A protein and the small-molecule ligand that binds it are described below.
Small molecule (SMILES): CC(=O)N[C@@H]1[C@@H](O)[C@H](O[C@@H]2O[C@H](CO)[C@H](O)[C@H](O[C@]3(C(=O)O)C[C@H](O)[C@@H](NC(C)=O)[C@H]([C@H](O)[C@H](O)CO)O3)[C@H]2O)[C@@H](CO)O[C@H]1O

Sequence of chain 3.A:
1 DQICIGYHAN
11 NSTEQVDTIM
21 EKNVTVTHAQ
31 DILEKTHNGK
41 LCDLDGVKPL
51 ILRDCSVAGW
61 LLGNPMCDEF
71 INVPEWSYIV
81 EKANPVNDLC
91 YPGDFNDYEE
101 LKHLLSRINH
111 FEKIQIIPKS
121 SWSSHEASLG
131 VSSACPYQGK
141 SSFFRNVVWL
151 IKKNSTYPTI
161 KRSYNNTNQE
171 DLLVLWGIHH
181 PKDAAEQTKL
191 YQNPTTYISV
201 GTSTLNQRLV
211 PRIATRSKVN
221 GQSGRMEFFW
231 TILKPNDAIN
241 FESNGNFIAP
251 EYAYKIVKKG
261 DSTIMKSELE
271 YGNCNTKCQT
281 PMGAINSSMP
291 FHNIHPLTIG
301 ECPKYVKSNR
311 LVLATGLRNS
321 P

Binding-site contacts:
Ligand atom C5 contacts residue VAL131 of chain 3.A at 3.8 Å (hydrophobic).
Ligand atom C6 contacts residue SER133 of chain 3.A at 3.9 Å.
Ligand atom O6 contacts residue GLU186 of chain 3.A at 3.8 Å.
Ligand atom O1B contacts residue GLN222 of chain 3.A at 3.2 Å (h-bond).
Ligand atom C5 contacts residue GLN222 of chain 3.A at 3.9 Å.
Ligand atom C5 contacts residue GLY221 of chain 3.A at 3.3 Å.
Ligand atom O9 contacts residue GLU186 of chain 3.A at 2.7 Å (salt-bridge).
Ligand atom C10 contacts residue TRP149 of chain 3.A at 3.9 Å (hydrophobic).
Ligand atom C11 contacts residue ILE151 of chain 3.A at 3.9 Å (hydrophobic).
Ligand atom C9 contacts residue GLU186 of chain 3.A at 3.3 Å.
Ligand atom O7 contacts residue LEU190 of chain 3.A at 3.7 Å.
Ligand atom C4 contacts residue VAL131 of chain 3.A at 3.5 Å (hydrophobic).
Ligand atom C9 contacts residue HIS179 of chain 3.A at 3.5 Å.
Ligand atom C4 contacts residue GLN222 of chain 3.A at 3.9 Å.
Ligand atom O1B contacts residue SER132 of chain 3.A at 2.8 Å (h-bond).
Ligand atom C11 contacts residue LEU129 of chain 3.A at 3.3 Å (hydrophobic).
Ligand atom C8 contacts residue TYR91 of chain 3.A at 3.9 Å (hydrophobic).
Ligand atom O1 contacts residue LYS218 of chain 3.A at 3.7 Å.
Ligand atom C11 contacts residue TRP149 of chain 3.A at 3.7 Å (hydrophobic).
Ligand atom C1 contacts residue SER132 of chain 3.A at 3.8 Å.
Ligand atom O1A contacts residue SER132 of chain 3.A at 3.6 Å.
Ligand atom O6 contacts residue GLY221 of chain 3.A at 2.7 Å (h-bond).
Ligand atom C1 contacts residue SER133 of chain 3.A at 3.7 Å.
Ligand atom O4 contacts residue SER133 of chain 3.A at 3.9 Å.
Ligand atom C6 contacts residue LYS182 of chain 3.A at 3.9 Å.
Ligand atom O9 contacts residue HIS179 of chain 3.A at 3.5 Å (h-bond).
Ligand atom O1B contacts residue SER133 of chain 3.A at 3.7 Å.
Ligand atom O5 contacts residue LYS218 of chain 3.A at 3.9 Å.
Ligand atom C9 contacts residue TYR91 of chain 3.A at 3.4 Å (hydrophobic).
Ligand atom C8 contacts residue LYS218 of chain 3.A at 3.5 Å.
Ligand atom O8 contacts residue TYR91 of chain 3.A at 3.1 Å (h-bond).
Ligand atom C2 contacts residue LYS218 of chain 3.A at 3.9 Å.
Ligand atom C7 contacts residue TRP149 of chain 3.A at 3.8 Å (hydrophobic).
Ligand atom C4 contacts residue SER133 of chain 3.A at 3.8 Å.
Ligand atom O8 contacts residue GLN222 of chain 3.A at 3.1 Å (h-bond).
Ligand atom O1A contacts residue SER133 of chain 3.A at 2.9 Å (h-bond).
Ligand atom O9 contacts residue TYR91 of chain 3.A at 3.0 Å (h-bond).
Ligand atom O10 contacts residue LEU190 of chain 3.A at 3.1 Å.
Ligand atom N5 contacts residue VAL131 of chain 3.A at 3.0 Å (h-bond).
Ligand atom C6 contacts residue GLY221 of chain 3.A at 3.2 Å.